Binding-site contacts:
Ligand atom C10 contacts residue ARG141 of chain 1.E at 4.1 Å.
Ligand atom O71 contacts residue ALA40 of chain 1.E at 2.9 Å (h-bond).
Ligand atom C93 contacts residue ILE59 of chain 1.E at 3.9 Å (hydrophobic).
Ligand atom O3 contacts residue HIS72 of chain 1.E at 2.9 Å (h-bond).
Ligand atom C6 contacts residue LEU61 of chain 1.E at 3.8 Å (hydrophobic).
Ligand atom C96 contacts residue LEU145 of chain 1.E at 3.4 Å (hydrophobic).
Ligand atom C94 contacts residue HIS72 of chain 1.E at 3.7 Å.
Ligand atom C7 contacts residue LEU61 of chain 1.E at 3.6 Å (hydrophobic).
Ligand atom C93 contacts residue LEU145 of chain 1.E at 4.0 Å (hydrophobic).
Ligand atom O94 contacts residue LEU145 of chain 1.E at 4.0 Å.
Ligand atom C95 contacts residue HIS72 of chain 1.E at 3.8 Å.
Ligand atom O93 contacts residue ASP30 of chain 1.E at 2.4 Å (salt-bridge).
Ligand atom C93 contacts residue ASP30 of chain 1.E at 3.8 Å.
Ligand atom C95 contacts residue TYR86 of chain 1.E at 4.0 Å (hydrophobic).
Ligand atom C5 contacts residue LEU61 of chain 1.E at 3.8 Å (hydrophobic).
Ligand atom O93 contacts residue ILE59 of chain 1.E at 3.8 Å.
Ligand atom C8 contacts residue LEU61 of chain 1.E at 3.6 Å (hydrophobic).
Ligand atom C5 contacts residue ARG141 of chain 1.E at 4.0 Å.
Ligand atom C7 contacts residue ARG141 of chain 1.E at 3.1 Å.
Ligand atom O51 contacts residue ARG141 of chain 1.E at 4.1 Å.
Ligand atom C93 contacts residue HIS72 of chain 1.E at 3.7 Å.
Ligand atom O94 contacts residue PHE25 of chain 1.E at 3.8 Å.
Ligand atom O3 contacts residue ILE88 of chain 1.E at 3.8 Å.
Ligand atom C94 contacts residue LEU145 of chain 1.E at 3.5 Å (hydrophobic).
Ligand atom C91 contacts residue LEU145 of chain 1.E at 3.9 Å (hydrophobic).
Ligand atom C6 contacts residue SER65 of chain 1.E at 3.9 Å.
Ligand atom C95 contacts residue PHE25 of chain 1.E at 4.0 Å (hydrophobic).
Ligand atom C10 contacts residue LEU61 of chain 1.E at 3.8 Å (hydrophobic).
Ligand atom C7 contacts residue ALA40 of chain 1.E at 3.5 Å (hydrophobic).
Ligand atom C9 contacts residue LEU61 of chain 1.E at 3.6 Å (hydrophobic).
Ligand atom C6 contacts residue ARG141 of chain 1.E at 3.6 Å.
Ligand atom C91 contacts residue HIS72 of chain 1.E at 3.7 Å.
Ligand atom C92 contacts residue ILE59 of chain 1.E at 3.8 Å (hydrophobic).
Ligand atom C95 contacts residue LEU145 of chain 1.E at 3.2 Å (hydrophobic).
Ligand atom O71 contacts residue SER65 of chain 1.E at 3.5 Å.
Ligand atom C8 contacts residue ARG141 of chain 1.E at 3.9 Å.
Ligand atom O71 contacts residue ARG141 of chain 1.E at 2.4 Å (salt-bridge).
Ligand atom C96 contacts residue HIS72 of chain 1.E at 3.7 Å.
Ligand atom C92 contacts residue HIS72 of chain 1.E at 3.6 Å.
Ligand atom C8 contacts residue ALA40 of chain 1.E at 3.4 Å (hydrophobic).

Sequence of chain 1.E:
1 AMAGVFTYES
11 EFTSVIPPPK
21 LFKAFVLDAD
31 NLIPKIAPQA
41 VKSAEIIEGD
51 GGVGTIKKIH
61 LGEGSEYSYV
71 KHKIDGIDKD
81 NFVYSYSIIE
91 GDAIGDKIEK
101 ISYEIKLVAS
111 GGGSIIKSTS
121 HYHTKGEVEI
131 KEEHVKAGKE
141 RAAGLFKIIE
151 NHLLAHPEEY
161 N

This protein binds this small molecule.
Small molecule (SMILES): Oc1cc(O)c2c(c1)O[C@H](c1ccc(O)c(O)c1)[C@@H](O)C2